Binding-site contacts:
Ligand atom C8 contacts residue SER213 of chain 1.J at 4.1 Å.
Ligand atom C8 contacts residue ASN192 of chain 1.J at 3.5 Å.
Ligand atom C4 contacts residue ASN192 of chain 1.J at 4.2 Å.
Ligand atom C3 contacts residue ASN192 of chain 1.J at 3.9 Å.
Ligand atom O5 contacts residue ASN192 of chain 1.J at 2.2 Å (h-bond).
Ligand atom C8 contacts residue GLU189 of chain 1.J at 3.8 Å.
Ligand atom C1 contacts residue ASN192 of chain 1.J at 1.4 Å.
Ligand atom C7 contacts residue PRO188 of chain 1.J at 4.3 Å (hydrophobic).
Ligand atom N2 contacts residue GLU189 of chain 1.J at 4.5 Å.
Ligand atom C2 contacts residue ASN192 of chain 1.J at 2.6 Å.
Ligand atom C5 contacts residue ASN192 of chain 1.J at 3.6 Å.
Ligand atom O7 contacts residue ASN192 of chain 1.J at 4.1 Å.
Ligand atom N2 contacts residue ASN192 of chain 1.J at 2.9 Å (h-bond).
Ligand atom C8 contacts residue PRO188 of chain 1.J at 3.0 Å (hydrophobic).
Ligand atom C7 contacts residue ASN192 of chain 1.J at 3.3 Å.

Sequence of chain 1.J:
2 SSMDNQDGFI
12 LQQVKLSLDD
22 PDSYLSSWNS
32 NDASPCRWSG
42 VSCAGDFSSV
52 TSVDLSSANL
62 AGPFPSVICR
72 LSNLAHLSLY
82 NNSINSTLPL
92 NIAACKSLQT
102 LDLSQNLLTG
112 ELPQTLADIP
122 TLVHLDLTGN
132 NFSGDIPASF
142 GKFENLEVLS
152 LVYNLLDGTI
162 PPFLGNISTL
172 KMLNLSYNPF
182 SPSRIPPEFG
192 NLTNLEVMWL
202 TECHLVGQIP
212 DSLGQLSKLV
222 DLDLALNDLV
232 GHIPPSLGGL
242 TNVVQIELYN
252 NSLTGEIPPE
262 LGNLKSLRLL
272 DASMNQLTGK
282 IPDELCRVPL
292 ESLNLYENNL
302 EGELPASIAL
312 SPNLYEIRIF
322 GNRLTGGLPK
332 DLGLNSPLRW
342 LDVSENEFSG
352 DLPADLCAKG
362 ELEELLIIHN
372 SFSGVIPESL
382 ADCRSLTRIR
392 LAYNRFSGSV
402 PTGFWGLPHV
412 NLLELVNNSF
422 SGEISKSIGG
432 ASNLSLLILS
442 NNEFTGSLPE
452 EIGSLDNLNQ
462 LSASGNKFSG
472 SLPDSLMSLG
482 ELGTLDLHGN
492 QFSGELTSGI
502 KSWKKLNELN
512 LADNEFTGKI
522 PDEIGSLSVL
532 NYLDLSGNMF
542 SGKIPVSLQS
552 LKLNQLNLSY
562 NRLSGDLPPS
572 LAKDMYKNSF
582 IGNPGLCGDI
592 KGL

A small-molecule ligand and the protein it binds are described below.
Small molecule (SMILES): CC(=O)N[C@H]1[C@@H](O[C@H]2[C@H](O)[C@@H](NC(C)=O)CO[C@@H]2CO)O[C@H](CO)[C@@H](O)[C@@H]1O